Binding-site contacts:
Ligand atom C1 contacts residue ARG98 of chain 59.A at 3.2 Å.
Ligand atom C3 contacts residue TRP117 of chain 59.A at 3.5 Å (hydrophobic).
Ligand atom C2 contacts residue ARG224 of chain 59.A at 3.8 Å.
Ligand atom C15 contacts residue TRP117 of chain 59.A at 4.2 Å (hydrophobic).
Ligand atom O1S contacts residue ASP228 of chain 59.A at 3.6 Å.
Ligand atom N1 contacts residue ARG98 of chain 59.A at 4.3 Å.
Ligand atom S1 contacts residue ARG98 of chain 59.A at 4.4 Å.
Ligand atom C16 contacts residue ARG224 of chain 59.A at 4.0 Å.
Ligand atom C2 contacts residue ARG98 of chain 59.A at 3.4 Å.
Ligand atom O1S contacts residue THR226 of chain 59.A at 4.3 Å.
Ligand atom C16 contacts residue TRP117 of chain 59.A at 3.7 Å (hydrophobic).
Ligand atom C15 contacts residue ARG224 of chain 59.A at 3.3 Å.
Ligand atom O1S contacts residue ARG98 of chain 59.A at 3.6 Å.
Ligand atom C1 contacts residue ARG224 of chain 59.A at 3.8 Å.
Ligand atom N1 contacts residue TRP117 of chain 59.A at 4.1 Å.
Ligand atom C3 contacts residue ARG98 of chain 59.A at 3.2 Å.
Ligand atom C3 contacts residue ARG224 of chain 59.A at 3.5 Å.
Ligand atom C13 contacts residue ARG224 of chain 59.A at 4.1 Å.
Ligand atom N1 contacts residue ARG224 of chain 59.A at 4.2 Å.
Ligand atom C14 contacts residue ARG224 of chain 59.A at 4.5 Å.
Ligand atom O3S contacts residue THR226 of chain 59.A at 4.0 Å.

Sequence of chain 59.A:
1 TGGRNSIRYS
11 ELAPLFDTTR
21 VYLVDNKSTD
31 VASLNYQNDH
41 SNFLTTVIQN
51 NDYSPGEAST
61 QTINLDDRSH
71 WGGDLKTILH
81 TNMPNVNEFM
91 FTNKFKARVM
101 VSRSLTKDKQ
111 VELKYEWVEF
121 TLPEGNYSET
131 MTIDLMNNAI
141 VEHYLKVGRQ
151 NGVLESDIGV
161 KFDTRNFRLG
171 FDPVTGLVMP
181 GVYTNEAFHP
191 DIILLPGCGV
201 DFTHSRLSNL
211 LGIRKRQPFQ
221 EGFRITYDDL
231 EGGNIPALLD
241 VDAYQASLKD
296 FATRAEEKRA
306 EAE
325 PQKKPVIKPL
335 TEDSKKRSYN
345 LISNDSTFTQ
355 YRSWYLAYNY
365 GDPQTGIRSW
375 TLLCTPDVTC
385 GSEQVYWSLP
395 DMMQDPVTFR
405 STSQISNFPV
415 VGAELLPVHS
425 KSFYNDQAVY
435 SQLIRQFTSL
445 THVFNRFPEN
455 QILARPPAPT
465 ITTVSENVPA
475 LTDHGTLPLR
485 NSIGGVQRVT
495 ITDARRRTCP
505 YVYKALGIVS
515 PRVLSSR

The protein below binds the small molecule below.
Small molecule (SMILES): CCCCCCCCCCCC[N+](C)(C)CCCS(=O)(=O)O